A small-molecule ligand and the protein it binds are described below.
Small molecule (SMILES): CSCC[C@H](NC(=O)[C@H](CC(C)C)NC(=O)[C@H](CCSC)NC(=O)[C@@H]1CCCN1C(=O)[C@H](CC1=NC=NC1)NC(=O)[C@H](CC(N)=O)NC(=O)[C@@H](N)CCCCN)C(=O)N[C@@H](CC(N)=O)C(=O)N[C@@H](CC(C)C)C(=O)N[C@@H](CC(C)C)C(=O)N[C@H](C=O)CCCCN

Sequence of chain 1.A:
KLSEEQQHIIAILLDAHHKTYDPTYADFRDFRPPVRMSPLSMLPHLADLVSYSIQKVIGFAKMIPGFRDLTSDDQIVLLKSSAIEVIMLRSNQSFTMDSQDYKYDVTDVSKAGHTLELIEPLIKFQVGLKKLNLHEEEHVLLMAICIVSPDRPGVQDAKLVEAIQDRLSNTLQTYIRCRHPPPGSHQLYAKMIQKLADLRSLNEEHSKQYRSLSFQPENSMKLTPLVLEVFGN

Binding-site contacts:
Ligand atom CA contacts residue GLU264 of chain 1.A at 3.5 Å.
Ligand atom CD2 contacts residue LEU107 of chain 1.A at 3.3 Å (hydrophobic).
Ligand atom CD2 contacts residue LYS108 of chain 1.A at 3.6 Å.
Ligand atom O contacts residue GLU264 of chain 1.A at 3.4 Å (salt-bridge).
Ligand atom C contacts residue GLU264 of chain 1.A at 3.7 Å.
Ligand atom CD2 contacts residue LYS108 of chain 1.A at 3.6 Å.
Ligand atom CE contacts residue PRO260 of chain 1.A at 3.2 Å (hydrophobic).
Ligand atom C contacts residue LYS90 of chain 1.A at 3.6 Å.
Ligand atom CA contacts residue GLU264 of chain 1.A at 3.4 Å.
Ligand atom CD1 contacts residue LEU107 of chain 1.A at 3.5 Å (hydrophobic).
Ligand atom CD2 contacts residue GLU264 of chain 1.A at 3.6 Å.
Ligand atom ND1 contacts residue ILE104 of chain 1.A at 3.7 Å.
Ligand atom CD2 contacts residue LYS90 of chain 1.A at 3.7 Å.
Ligand atom N contacts residue GLU264 of chain 1.A at 3.4 Å (salt-bridge).
Ligand atom C contacts residue GLU264 of chain 1.A at 3.3 Å.
Ligand atom CA contacts residue GLU264 of chain 1.A at 3.2 Å.
Ligand atom CG contacts residue GLU264 of chain 1.A at 3.6 Å.
Ligand atom O contacts residue LYS90 of chain 1.A at 3.1 Å (salt-bridge).
Ligand atom CE contacts residue GLU264 of chain 1.A at 3.1 Å.
Ligand atom N contacts residue GLU264 of chain 1.A at 2.7 Å (salt-bridge).
Ligand atom CA contacts residue LYS90 of chain 1.A at 3.6 Å.
Ligand atom CB contacts residue GLU264 of chain 1.A at 3.2 Å.
Ligand atom NE2 contacts residue LYS108 of chain 1.A at 3.0 Å.
Ligand atom CB contacts residue GLU264 of chain 1.A at 3.2 Å.
Ligand atom CD1 contacts residue ILE104 of chain 1.A at 3.5 Å (hydrophobic).
Ligand atom CD1 contacts residue ILE86 of chain 1.A at 3.3 Å (hydrophobic).
Ligand atom N contacts residue GLU264 of chain 1.A at 2.9 Å (salt-bridge).
Ligand atom SD contacts residue SER100 of chain 1.A at 2.9 Å (h-bond).
Ligand atom CB contacts residue GLU264 of chain 1.A at 3.0 Å.
Ligand atom CD2 contacts residue GLN103 of chain 1.A at 3.7 Å.
Ligand atom CD contacts residue GLU264 of chain 1.A at 3.3 Å.
Ligand atom SD contacts residue PRO260 of chain 1.A at 3.8 Å.
Ligand atom CE contacts residue SER100 of chain 1.A at 3.0 Å.
Ligand atom CG contacts residue ILE104 of chain 1.A at 3.4 Å (hydrophobic).
Ligand atom CG contacts residue GLU264 of chain 1.A at 3.6 Å.
Ligand atom CD2 contacts residue ILE104 of chain 1.A at 3.6 Å (hydrophobic).
Ligand atom CG contacts residue LEU107 of chain 1.A at 3.6 Å (hydrophobic).
Ligand atom CB contacts residue LYS90 of chain 1.A at 3.6 Å.
Ligand atom O contacts residue ILE86 of chain 1.A at 3.7 Å.
Ligand atom CE1 contacts residue LYS108 of chain 1.A at 3.7 Å.